Sequence of chain 1.B:
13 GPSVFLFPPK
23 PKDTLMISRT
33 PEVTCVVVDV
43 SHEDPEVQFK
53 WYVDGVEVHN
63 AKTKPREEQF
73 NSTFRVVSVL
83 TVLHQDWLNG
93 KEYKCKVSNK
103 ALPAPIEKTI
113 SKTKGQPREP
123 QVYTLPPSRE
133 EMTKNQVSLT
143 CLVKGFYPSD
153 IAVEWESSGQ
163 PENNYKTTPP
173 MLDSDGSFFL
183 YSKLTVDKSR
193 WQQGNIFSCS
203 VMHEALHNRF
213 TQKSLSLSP

Binding-site contacts:
Ligand atom C3 contacts residue PHE17 of chain 1.B at 3.6 Å (hydrophobic).
Ligand atom N2 contacts residue ASP41 of chain 1.B at 2.6 Å (salt-bridge).
Ligand atom C4 contacts residue ASN73 of chain 1.B at 4.2 Å.
Ligand atom C5 contacts residue GLN71 of chain 1.B at 4.2 Å.
Ligand atom O3 contacts residue PHE17 of chain 1.B at 4.3 Å.
Ligand atom C6 contacts residue GLN71 of chain 1.B at 3.2 Å.
Ligand atom C8 contacts residue THR75 of chain 1.B at 4.5 Å.
Ligand atom C1 contacts residue ASP41 of chain 1.B at 4.2 Å.
Ligand atom C7 contacts residue ASN73 of chain 1.B at 3.4 Å.
Ligand atom C3 contacts residue ASP41 of chain 1.B at 3.6 Å.
Ligand atom C7 contacts residue ARG77 of chain 1.B at 3.5 Å.
Ligand atom C8 contacts residue GLN71 of chain 1.B at 4.1 Å.
Ligand atom O7 contacts residue ARG77 of chain 1.B at 2.7 Å (salt-bridge).
Ligand atom O7 contacts residue VAL40 of chain 1.B at 3.7 Å.
Ligand atom O5 contacts residue VAL40 of chain 1.B at 4.3 Å.
Ligand atom C4 contacts residue PHE17 of chain 1.B at 4.0 Å (hydrophobic).
Ligand atom C5 contacts residue PHE19 of chain 1.B at 4.4 Å (hydrophobic).
Ligand atom O7 contacts residue ASN73 of chain 1.B at 3.1 Å (h-bond).
Ligand atom C8 contacts residue ARG77 of chain 1.B at 3.5 Å.
Ligand atom C6 contacts residue PHE19 of chain 1.B at 3.7 Å (hydrophobic).
Ligand atom O6 contacts residue GLN71 of chain 1.B at 4.0 Å.
Ligand atom C3 contacts residue ASN73 of chain 1.B at 3.8 Å.
Ligand atom C2 contacts residue ASP41 of chain 1.B at 3.7 Å.
Ligand atom O4 contacts residue PHE17 of chain 1.B at 4.3 Å.
Ligand atom C1 contacts residue ASN73 of chain 1.B at 1.4 Å.
Ligand atom C6 contacts residue PHE17 of chain 1.B at 3.9 Å (hydrophobic).
Ligand atom C2 contacts residue ASN73 of chain 1.B at 2.5 Å.
Ligand atom C1 contacts residue THR75 of chain 1.B at 3.8 Å.
Ligand atom C8 contacts residue ASP41 of chain 1.B at 3.5 Å.
Ligand atom C2 contacts residue PHE17 of chain 1.B at 3.8 Å (hydrophobic).
Ligand atom C1 contacts residue PHE17 of chain 1.B at 3.7 Å (hydrophobic).
Ligand atom N2 contacts residue ASN73 of chain 1.B at 3.1 Å (h-bond).
Ligand atom C5 contacts residue PHE17 of chain 1.B at 4.4 Å (hydrophobic).
Ligand atom C5 contacts residue ASN73 of chain 1.B at 3.6 Å.
Ligand atom C2 contacts residue VAL40 of chain 1.B at 4.2 Å (hydrophobic).
Ligand atom C7 contacts residue ASP41 of chain 1.B at 3.5 Å.
Ligand atom O4 contacts residue VAL40 of chain 1.B at 4.2 Å.
Ligand atom O5 contacts residue GLN71 of chain 1.B at 4.1 Å.
Ligand atom O3 contacts residue ASP41 of chain 1.B at 4.1 Å.
Ligand atom O5 contacts residue ASN73 of chain 1.B at 2.3 Å (h-bond).

The protein below binds the small molecule below.
Small molecule (SMILES): CC(=O)N[C@H]1[C@H](O[C@H]2[C@H](O)[C@@H](NC(C)=O)CO[C@@H]2CO)O[C@H](CO)[C@@H](O[C@@H]2O[C@H](CO)[C@@H](O)[C@H](O)[C@@H]2O)[C@@H]1O